Binding-site contacts:
Ligand atom N1 contacts residue GLN280 of chain 1.B at 3.0 Å (h-bond).
Ligand atom C23 contacts residue MET267 of chain 1.B at 3.8 Å (hydrophobic).
Ligand atom C7 contacts residue PHE250 of chain 1.B at 4.0 Å (hydrophobic).
Ligand atom N10 contacts residue PHE283 of chain 1.B at 4.0 Å.
Ligand atom F20 contacts residue LEU189 of chain 1.B at 3.9 Å.
Ligand atom C11 contacts residue PHE250 of chain 1.B at 3.8 Å (hydrophobic).
Ligand atom N21 contacts residue PHE283 of chain 1.B at 4.0 Å.
Ligand atom F18 contacts residue PHE283 of chain 1.B at 3.4 Å.
Ligand atom N5 contacts residue LEU229 of chain 1.B at 3.5 Å.
Ligand atom C23 contacts residue GLY279 of chain 1.B at 3.6 Å.
Ligand atom C16 contacts residue MET267 of chain 1.B at 4.0 Å (hydrophobic).
Ligand atom N3 contacts residue PHE283 of chain 1.B at 3.6 Å.
Ligand atom C6 contacts residue LEU229 of chain 1.B at 3.8 Å (hydrophobic).
Ligand atom N3 contacts residue ILE246 of chain 1.B at 3.7 Å.
Ligand atom C15 contacts residue LEU189 of chain 1.B at 3.9 Å (hydrophobic).
Ligand atom C15 contacts residue PHE283 of chain 1.B at 3.6 Å (hydrophobic).
Ligand atom N21 contacts residue MET267 of chain 1.B at 3.8 Å.
Ligand atom C2 contacts residue ILE246 of chain 1.B at 3.9 Å (hydrophobic).
Ligand atom N1 contacts residue PHE283 of chain 1.B at 3.6 Å.
Ligand atom N10 contacts residue VAL232 of chain 1.B at 3.8 Å.
Ligand atom C23 contacts residue GLN280 of chain 1.B at 4.0 Å.
Ligand atom C22 contacts residue MET267 of chain 1.B at 4.0 Å (hydrophobic).
Ligand atom C4 contacts residue GLN280 of chain 1.B at 4.0 Å.
Ligand atom C22 contacts residue GLN280 of chain 1.B at 3.1 Å.
Ligand atom C13 contacts residue LEU189 of chain 1.B at 4.0 Å (hydrophobic).
Ligand atom C22 contacts residue TYR247 of chain 1.B at 3.5 Å (hydrophobic).
Ligand atom N10 contacts residue SER231 of chain 1.B at 4.1 Å.
Ligand atom C13 contacts residue MET267 of chain 1.B at 4.0 Å (hydrophobic).
Ligand atom C2 contacts residue GLN280 of chain 1.B at 3.7 Å.
Ligand atom C4 contacts residue PHE283 of chain 1.B at 3.8 Å (hydrophobic).
Ligand atom C12 contacts residue PHE250 of chain 1.B at 3.9 Å (hydrophobic).
Ligand atom C8 contacts residue PHE283 of chain 1.B at 3.6 Å (hydrophobic).
Ligand atom N21 contacts residue PHE250 of chain 1.B at 3.9 Å.
Ligand atom C22 contacts residue PHE283 of chain 1.B at 4.0 Å (hydrophobic).
Ligand atom C2 contacts residue PHE283 of chain 1.B at 3.5 Å (hydrophobic).
Ligand atom N10 contacts residue ILE246 of chain 1.B at 3.8 Å.
Ligand atom C9 contacts residue PHE283 of chain 1.B at 3.7 Å (hydrophobic).
Ligand atom N10 contacts residue GLN280 of chain 1.B at 3.0 Å (h-bond).
Ligand atom C23 contacts residue PHE283 of chain 1.B at 3.4 Å (hydrophobic).
Ligand atom C14 contacts residue MET267 of chain 1.B at 3.9 Å (hydrophobic).

The protein below binds the small molecule below.
Small molecule (SMILES): CCNc1nc(N)nc2[nH]cc(-c3cccc(C(F)(F)F)c3)c12

Sequence of chain 1.B:
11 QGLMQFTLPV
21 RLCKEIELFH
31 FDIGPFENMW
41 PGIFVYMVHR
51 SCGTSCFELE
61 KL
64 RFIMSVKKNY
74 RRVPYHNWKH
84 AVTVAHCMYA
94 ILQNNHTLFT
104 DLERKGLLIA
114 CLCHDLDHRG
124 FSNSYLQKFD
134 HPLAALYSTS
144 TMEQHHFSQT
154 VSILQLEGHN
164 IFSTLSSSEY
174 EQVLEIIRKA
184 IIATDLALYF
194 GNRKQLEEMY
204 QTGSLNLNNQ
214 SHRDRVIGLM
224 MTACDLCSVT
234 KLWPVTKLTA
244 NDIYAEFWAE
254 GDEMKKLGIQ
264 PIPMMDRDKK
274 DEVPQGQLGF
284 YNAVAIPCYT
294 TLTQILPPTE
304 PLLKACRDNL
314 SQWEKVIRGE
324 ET